Sequence of chain 52.A:
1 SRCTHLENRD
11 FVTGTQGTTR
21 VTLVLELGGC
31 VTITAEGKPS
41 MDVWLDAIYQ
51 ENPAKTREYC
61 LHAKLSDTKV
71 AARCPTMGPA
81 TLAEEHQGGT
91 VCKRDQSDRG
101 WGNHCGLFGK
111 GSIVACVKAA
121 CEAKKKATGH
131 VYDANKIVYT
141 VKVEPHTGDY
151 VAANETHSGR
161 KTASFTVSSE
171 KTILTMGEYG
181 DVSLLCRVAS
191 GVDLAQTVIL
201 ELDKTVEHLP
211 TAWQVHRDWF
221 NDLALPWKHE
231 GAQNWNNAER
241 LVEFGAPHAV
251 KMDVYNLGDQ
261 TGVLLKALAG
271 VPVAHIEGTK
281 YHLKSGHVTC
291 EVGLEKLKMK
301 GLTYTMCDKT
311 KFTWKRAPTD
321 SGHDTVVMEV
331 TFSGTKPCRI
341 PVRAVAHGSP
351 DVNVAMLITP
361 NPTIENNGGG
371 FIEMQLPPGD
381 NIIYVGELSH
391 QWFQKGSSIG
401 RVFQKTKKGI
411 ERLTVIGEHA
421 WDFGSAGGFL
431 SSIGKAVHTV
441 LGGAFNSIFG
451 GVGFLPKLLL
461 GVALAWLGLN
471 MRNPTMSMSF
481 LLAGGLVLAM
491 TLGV

Binding-site contacts:
Ligand atom C2 contacts residue ASN154 of chain 52.A at 2.4 Å.
Ligand atom C7 contacts residue ASN154 of chain 52.A at 3.4 Å.
Ligand atom C8 contacts residue HIS104 of chain 52.B at 4.5 Å.
Ligand atom O7 contacts residue ASN154 of chain 52.A at 3.4 Å (h-bond).
Ligand atom N2 contacts residue ASN154 of chain 52.A at 2.9 Å (h-bond).
Ligand atom C1 contacts residue HIS104 of chain 52.B at 3.7 Å.
Ligand atom C1 contacts residue ASN154 of chain 52.A at 1.4 Å.
Ligand atom C5 contacts residue ASN154 of chain 52.A at 3.6 Å.
Ligand atom O5 contacts residue ASN154 of chain 52.A at 2.3 Å (h-bond).
Ligand atom C5 contacts residue HIS104 of chain 52.B at 3.2 Å.
Ligand atom C3 contacts residue ASN154 of chain 52.A at 3.8 Å.
Ligand atom C8 contacts residue ASN154 of chain 52.A at 3.7 Å.
Ligand atom C6 contacts residue HIS104 of chain 52.B at 3.5 Å.
Ligand atom O5 contacts residue HIS104 of chain 52.B at 3.1 Å.
Ligand atom C6 contacts residue VAL250 of chain 52.B at 4.3 Å (hydrophobic).
Ligand atom C4 contacts residue HIS104 of chain 52.B at 4.5 Å.
Ligand atom C4 contacts residue ASN154 of chain 52.A at 4.2 Å.

Sequence of chain 52.B:
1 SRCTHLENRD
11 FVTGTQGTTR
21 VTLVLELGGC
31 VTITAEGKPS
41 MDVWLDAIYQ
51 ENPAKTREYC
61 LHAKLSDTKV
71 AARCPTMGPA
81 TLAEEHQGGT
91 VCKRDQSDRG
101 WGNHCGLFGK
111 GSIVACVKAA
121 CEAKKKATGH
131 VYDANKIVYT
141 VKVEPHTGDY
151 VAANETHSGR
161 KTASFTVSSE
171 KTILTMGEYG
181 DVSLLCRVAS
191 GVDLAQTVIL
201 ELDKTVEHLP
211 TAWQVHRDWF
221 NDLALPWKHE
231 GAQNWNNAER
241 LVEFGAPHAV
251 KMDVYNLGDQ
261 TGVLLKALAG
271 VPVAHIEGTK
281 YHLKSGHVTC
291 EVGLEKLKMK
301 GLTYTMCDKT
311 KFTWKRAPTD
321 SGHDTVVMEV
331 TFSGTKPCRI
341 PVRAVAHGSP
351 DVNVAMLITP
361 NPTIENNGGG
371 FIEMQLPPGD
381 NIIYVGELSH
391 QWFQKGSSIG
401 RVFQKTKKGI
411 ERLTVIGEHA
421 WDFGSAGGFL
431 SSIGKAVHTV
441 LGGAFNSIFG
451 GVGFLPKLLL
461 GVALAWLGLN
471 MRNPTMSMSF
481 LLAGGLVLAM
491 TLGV

This small molecule binds to this protein.
Small molecule (SMILES): CC(=O)N[C@H]1[C@H](O[C@H]2[C@H](O)[C@@H](NC(C)=O)CO[C@@H]2CO[C@@H]2O[C@@H](C)[C@@H](O)[C@@H](O)[C@@H]2O)O[C@H](CO)[C@@H](O)[C@@H]1O